The small molecule below binds the protein below.
Small molecule (SMILES): CC(=O)N[C@@H]1[C@@H](O)[C@H](O)[C@@H](CO)O[C@H]1O

Sequence of chain 1.C:
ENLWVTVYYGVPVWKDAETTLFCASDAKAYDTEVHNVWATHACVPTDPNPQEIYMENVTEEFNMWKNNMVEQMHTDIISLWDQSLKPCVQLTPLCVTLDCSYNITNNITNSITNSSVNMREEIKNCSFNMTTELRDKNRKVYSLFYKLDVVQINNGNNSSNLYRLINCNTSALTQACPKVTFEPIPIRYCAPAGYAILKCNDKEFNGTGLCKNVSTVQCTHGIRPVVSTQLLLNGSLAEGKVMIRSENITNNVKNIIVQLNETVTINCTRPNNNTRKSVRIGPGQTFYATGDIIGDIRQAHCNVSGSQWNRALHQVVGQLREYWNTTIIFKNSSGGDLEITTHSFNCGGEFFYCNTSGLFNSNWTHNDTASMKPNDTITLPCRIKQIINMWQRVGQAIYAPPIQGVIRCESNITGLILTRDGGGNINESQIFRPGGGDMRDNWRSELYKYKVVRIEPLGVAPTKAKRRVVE

Binding-site contacts:
Ligand atom C3 contacts residue HIS331 of chain 1.C at 3.5 Å.
Ligand atom O5 contacts residue ASN297 of chain 1.C at 4.3 Å.
Ligand atom C2 contacts residue HIS331 of chain 1.C at 3.4 Å.
Ligand atom C4 contacts residue ASN333 of chain 1.C at 4.3 Å.
Ligand atom C5 contacts residue ASN333 of chain 1.C at 3.7 Å.
Ligand atom O7 contacts residue ASN333 of chain 1.C at 4.4 Å.
Ligand atom N2 contacts residue ASN333 of chain 1.C at 2.9 Å (h-bond).
Ligand atom C7 contacts residue ASN333 of chain 1.C at 3.6 Å.
Ligand atom C1 contacts residue ASN333 of chain 1.C at 1.4 Å.
Ligand atom C3 contacts residue ASN333 of chain 1.C at 3.8 Å.
Ligand atom C2 contacts residue ASN333 of chain 1.C at 2.5 Å.
Ligand atom O6 contacts residue ARG438 of chain 1.C at 3.8 Å.
Ligand atom O6 contacts residue ASN297 of chain 1.C at 2.7 Å (h-bond).
Ligand atom C1 contacts residue THR407 of chain 1.C at 4.4 Å.
Ligand atom N2 contacts residue HIS331 of chain 1.C at 3.4 Å (h-bond).
Ligand atom O3 contacts residue HIS331 of chain 1.C at 2.6 Å (h-bond).
Ligand atom C6 contacts residue ASN297 of chain 1.C at 3.4 Å.
Ligand atom C4 contacts residue HIS331 of chain 1.C at 4.1 Å.
Ligand atom C7 contacts residue HIS331 of chain 1.C at 4.4 Å.
Ligand atom C8 contacts residue ASN333 of chain 1.C at 3.9 Å.
Ligand atom O5 contacts residue ASN333 of chain 1.C at 2.5 Å (h-bond).